Sequence of chain 1.C:
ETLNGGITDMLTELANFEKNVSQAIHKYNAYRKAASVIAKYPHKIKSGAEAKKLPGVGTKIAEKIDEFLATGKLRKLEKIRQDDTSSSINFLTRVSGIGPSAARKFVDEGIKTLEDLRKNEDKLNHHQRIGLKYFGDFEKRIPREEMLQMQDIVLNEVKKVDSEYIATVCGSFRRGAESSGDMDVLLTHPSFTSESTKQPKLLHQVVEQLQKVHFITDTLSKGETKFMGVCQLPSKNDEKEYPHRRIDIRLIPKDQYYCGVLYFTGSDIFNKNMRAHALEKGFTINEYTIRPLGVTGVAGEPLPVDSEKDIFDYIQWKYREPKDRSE

This small molecule binds to this protein.
Small molecule (SMILES): Cc1cn([C@H]2C[C@H](O[P](=O)(O)OC[C@H]3O[C@@H](n4cnc5c(N)ncnc54)C[C@@H]3O[P](=O)(O)OC[C@H]3O[C@@H](n4cnc5c(N)ncnc54)C[C@@H]3O[P](=O)(O)OC[C@H]3O[C@@H](n4cc(C)c(=O)[nH]c4=O)C[C@@H]3O[P](=O)(O)OC[C@H]3O[C@@H](n4cnc5c(=O)nc(N)[nH]c54)C[C@@H]3O)[C@@H](CO[P](=O)(O)O[C@H]3C[C@H](n4ccc(N)nc4=O)O[C@@H]3CO[P](=O)(O)O[C@H]3C[C@]4(O[C@@H]3COP(=O)(O)O)c3c(C)c(=O)[nH]c(=O)n34)O2)c(=O)[nH]c1=O

Binding-site contacts:
Ligand atom C2 contacts residue DA7 of chain 1.A at 3.2 Å.
Ligand atom OP1 contacts residue ALA110 of chain 1.C at 2.6 Å (h-bond).
Ligand atom C2 contacts residue DT4 of chain 1.A at 2.9 Å.
Ligand atom P contacts residue CS1 of chain 1.D at 3.3 Å.
Ligand atom O2 contacts residue DG6 of chain 1.A at 3.1 Å (h-bond).
Ligand atom N1 contacts residue DC1 of chain 1.A at 3.2 Å (h-bond).
Ligand atom N2 contacts residue DC1 of chain 1.A at 2.6 Å (h-bond).
Ligand atom O5' contacts residue GLY107 of chain 1.C at 3.2 Å.
Ligand atom N6 contacts residue DT3 of chain 1.A at 3.0 Å (h-bond).
Ligand atom O2 contacts residue DG6 of chain 1.A at 2.8 Å (h-bond).
Ligand atom C5' contacts residue SER109 of chain 1.C at 3.3 Å.
Ligand atom N1 contacts residue DT4 of chain 1.A at 2.3 Å (h-bond).
Ligand atom N6 contacts residue DT4 of chain 1.A at 2.7 Å (h-bond).
Ligand atom C2 contacts residue DT3 of chain 1.A at 3.0 Å.
Ligand atom OP1 contacts residue GLY105 of chain 1.C at 2.7 Å (h-bond).
Ligand atom O4 contacts residue DA2 of chain 1.A at 2.9 Å (h-bond).
Ligand atom N4 contacts residue DG6 of chain 1.A at 2.9 Å (h-bond).
Ligand atom C4 contacts residue DG6 of chain 1.A at 3.2 Å.
Ligand atom N3 contacts residue DA5 of chain 1.A at 2.5 Å (h-bond).
Ligand atom N1 contacts residue DT3 of chain 1.A at 2.8 Å (h-bond).
Ligand atom O2 contacts residue DA7 of chain 1.A at 2.8 Å (h-bond).
Ligand atom O4 contacts residue DA7 of chain 1.A at 3.0 Å (h-bond).
Ligand atom N6 contacts residue DA2 of chain 1.A at 3.1 Å (h-bond).
Ligand atom OP1 contacts residue GLY107 of chain 1.C at 3.0 Å (h-bond).
Ligand atom N2 contacts residue DA2 of chain 1.A at 3.2 Å.
Ligand atom N3 contacts residue DA7 of chain 1.A at 2.8 Å (h-bond).
Ligand atom N3 contacts residue DA2 of chain 1.A at 2.6 Å (h-bond).
Ligand atom C6 contacts residue DT4 of chain 1.A at 3.3 Å.
Ligand atom C5' contacts residue GLY105 of chain 1.C at 3.2 Å.
Ligand atom OP1 contacts residue CS1 of chain 1.D at 2.6 Å.
Ligand atom OP2 contacts residue SER109 of chain 1.C at 3.0 Å.
Ligand atom OP1 contacts residue ARG254 of chain 1.C at 3.2 Å (salt-bridge).
Ligand atom N3 contacts residue DG6 of chain 1.A at 2.6 Å (h-bond).
Ligand atom O4 contacts residue DA5 of chain 1.A at 2.5 Å (h-bond).
Ligand atom O2 contacts residue DA5 of chain 1.A at 3.3 Å.
Ligand atom OP2 contacts residue CS1 of chain 1.D at 3.2 Å.
Ligand atom OP1 contacts residue ILE106 of chain 1.C at 3.1 Å (h-bond).
Ligand atom O2 contacts residue DA2 of chain 1.A at 3.3 Å.
Ligand atom C2 contacts residue DG6 of chain 1.A at 3.3 Å.
Ligand atom C4 contacts residue DA5 of chain 1.A at 3.2 Å.